Binding-site contacts:
Ligand atom N5 contacts residue GLY142 of chain 1.A at 3.5 Å (h-bond).
Ligand atom N5 contacts residue ALA143 of chain 1.A at 3.5 Å (h-bond).
Ligand atom F2 contacts residue GLU165 of chain 1.A at 3.2 Å.
Ligand atom C19 contacts residue ASP186 of chain 1.A at 3.9 Å.
Ligand atom C22 contacts residue GLU165 of chain 1.A at 3.5 Å.
Ligand atom N5 contacts residue CYS144 of chain 1.A at 2.8 Å (h-bond).
Ligand atom O1 contacts residue HIS162 of chain 1.A at 2.8 Å (h-bond).
Ligand atom C19 contacts residue HIS41 of chain 1.A at 3.5 Å.
Ligand atom N2 contacts residue PHE139 of chain 1.A at 3.3 Å (h-bond).
Ligand atom C19 contacts residue ILE51 of chain 1.A at 3.9 Å (hydrophobic).
Ligand atom C20 contacts residue ASP186 of chain 1.A at 3.9 Å.
Ligand atom O4 contacts residue GLN187 of chain 1.A at 3.8 Å.
Ligand atom C9 contacts residue GLN163 of chain 1.A at 3.8 Å.
Ligand atom C12 contacts residue HIS41 of chain 1.A at 3.9 Å.
Ligand atom N1 contacts residue CYS144 of chain 1.A at 2.9 Å (h-bond).
Ligand atom F1 contacts residue GLU165 of chain 1.A at 3.1 Å.
Ligand atom O1 contacts residue PHE139 of chain 1.A at 3.5 Å.
Ligand atom N4 contacts residue GLU165 of chain 1.A at 2.9 Å (salt-bridge).
Ligand atom F1 contacts residue ILE164 of chain 1.A at 3.8 Å.
Ligand atom C21 contacts residue GLU165 of chain 1.A at 3.7 Å.
Ligand atom C20 contacts residue ILE164 of chain 1.A at 3.6 Å (hydrophobic).
Ligand atom F3 contacts residue GLN187 of chain 1.A at 3.4 Å.
Ligand atom O4 contacts residue PRO188 of chain 1.A at 3.4 Å.
Ligand atom C23 contacts residue GLU165 of chain 1.A at 3.4 Å.
Ligand atom C4 contacts residue HIS162 of chain 1.A at 3.9 Å.
Ligand atom O3 contacts residue ILE164 of chain 1.A at 3.4 Å.
Ligand atom O3 contacts residue GLU165 of chain 1.A at 3.0 Å (salt-bridge).
Ligand atom C8 contacts residue GLU165 of chain 1.A at 3.5 Å.
Ligand atom C22 contacts residue ASN189 of chain 1.A at 3.8 Å.
Ligand atom O1 contacts residue GLU165 of chain 1.A at 3.5 Å.
Ligand atom F2 contacts residue LEU166 of chain 1.A at 3.8 Å.
Ligand atom F3 contacts residue ASN189 of chain 1.A at 2.5 Å.
Ligand atom C4 contacts residue CYS144 of chain 1.A at 3.2 Å (hydrophobic).
Ligand atom F3 contacts residue GLN191 of chain 1.A at 3.5 Å.
Ligand atom C3 contacts residue CYS144 of chain 1.A at 1.8 Å (hydrophobic).
Ligand atom N2 contacts residue GLU165 of chain 1.A at 3.2 Å (salt-bridge).
Ligand atom C2 contacts residue CYS144 of chain 1.A at 2.7 Å (hydrophobic).
Ligand atom O1 contacts residue HIS171 of chain 1.A at 3.6 Å.
Ligand atom F1 contacts residue LEU166 of chain 1.A at 3.6 Å.
Ligand atom N1 contacts residue GLN163 of chain 1.A at 3.2 Å (h-bond).

The protein below binds the small molecule below.
Small molecule (SMILES): [H]/N=C/[C@H](C[C@@H]1CCNC1=O)NC(=O)[C@@H]1[C@@H]2[C@H](CN1C(=O)[C@@H](NC(=O)C(F)(F)F)C(C)(C)C)C2(C)C

Sequence of chain 1.A:
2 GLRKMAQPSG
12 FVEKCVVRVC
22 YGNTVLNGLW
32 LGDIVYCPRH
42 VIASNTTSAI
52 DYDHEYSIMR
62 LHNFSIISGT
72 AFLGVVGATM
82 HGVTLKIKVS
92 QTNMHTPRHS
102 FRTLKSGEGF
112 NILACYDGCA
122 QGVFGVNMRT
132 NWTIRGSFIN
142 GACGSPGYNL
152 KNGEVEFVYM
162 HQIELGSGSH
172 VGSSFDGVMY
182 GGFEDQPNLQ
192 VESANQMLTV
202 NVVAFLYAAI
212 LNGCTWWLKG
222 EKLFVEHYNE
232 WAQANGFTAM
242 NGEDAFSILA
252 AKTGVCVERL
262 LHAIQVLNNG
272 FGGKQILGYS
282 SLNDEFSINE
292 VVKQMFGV